A small-molecule ligand and the protein it binds are described below.
Small molecule (SMILES): Fc1cccc(C[C@H]2C[C@@H]2NCCc2ccnc(-n3ccnc3)n2)c1

Sequence of chain 1.A:
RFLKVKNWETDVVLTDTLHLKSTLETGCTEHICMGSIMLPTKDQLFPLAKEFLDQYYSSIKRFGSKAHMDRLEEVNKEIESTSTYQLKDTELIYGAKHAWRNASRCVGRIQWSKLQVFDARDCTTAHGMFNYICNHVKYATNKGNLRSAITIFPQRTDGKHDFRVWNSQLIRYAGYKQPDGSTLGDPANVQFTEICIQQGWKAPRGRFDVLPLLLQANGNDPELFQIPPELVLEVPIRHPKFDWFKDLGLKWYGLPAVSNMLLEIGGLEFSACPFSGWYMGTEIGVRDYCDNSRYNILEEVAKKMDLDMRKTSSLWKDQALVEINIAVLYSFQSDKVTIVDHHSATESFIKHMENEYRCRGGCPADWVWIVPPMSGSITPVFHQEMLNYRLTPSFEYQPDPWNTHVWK

Binding-site contacts:
Ligand atom C3' contacts residue MET40 of chain 1.A at 3.8 Å (hydrophobic).
Ligand atom N03 contacts residue GLU296 of chain 1.A at 4.2 Å.
Ligand atom C12 contacts residue GLU296 of chain 1.A at 3.9 Å.
Ligand atom C16 contacts residue VAL271 of chain 1.A at 3.6 Å (hydrophobic).
Ligand atom N01 contacts residue HEM1 of chain 1.C at 2.3 Å.
Ligand atom C3' contacts residue LEU41 of chain 1.A at 4.0 Å (hydrophobic).
Ligand atom N03 contacts residue VAL271 of chain 1.A at 3.5 Å.
Ligand atom C23 contacts residue HEM1 of chain 1.C at 3.5 Å.
Ligand atom F7' contacts residue LEU41 of chain 1.A at 3.1 Å.
Ligand atom C02 contacts residue HEM1 of chain 1.C at 3.1 Å.
Ligand atom C12 contacts residue VAL271 of chain 1.A at 3.1 Å (hydrophobic).
Ligand atom C21 contacts residue HEM1 of chain 1.C at 3.6 Å.
Ligand atom C04 contacts residue PRO269 of chain 1.A at 3.5 Å (hydrophobic).
Ligand atom C16 contacts residue HEM1 of chain 1.C at 4.2 Å.
Ligand atom C14 contacts residue VAL271 of chain 1.A at 3.9 Å (hydrophobic).
Ligand atom C15 contacts residue GLN182 of chain 1.A at 3.3 Å.
Ligand atom N11 contacts residue VAL271 of chain 1.A at 3.2 Å.
Ligand atom N19 contacts residue HEM1 of chain 1.C at 2.6 Å (h-bond).
Ligand atom C2' contacts residue MET40 of chain 1.A at 4.0 Å (hydrophobic).
Ligand atom N13 contacts residue ALA270 of chain 1.A at 3.8 Å.
Ligand atom F7' contacts residue MET40 of chain 1.A at 3.7 Å.
Ligand atom C05 contacts residue HEM1 of chain 1.C at 3.4 Å.
Ligand atom C22 contacts residue HEM1 of chain 1.C at 3.3 Å.
Ligand atom C18 contacts residue HEM1 of chain 1.C at 3.4 Å.
Ligand atom C18 contacts residue VAL271 of chain 1.A at 4.0 Å (hydrophobic).
Ligand atom C14 contacts residue PRO269 of chain 1.A at 3.9 Å (hydrophobic).
Ligand atom C4' contacts residue TRP10 of chain 1.B at 3.3 Å (hydrophobic).
Ligand atom N13 contacts residue PRO269 of chain 1.A at 3.4 Å.
Ligand atom C14 contacts residue ALA270 of chain 1.A at 3.9 Å (hydrophobic).
Ligand atom C14 contacts residue GLN182 of chain 1.A at 3.2 Å.
Ligand atom C5' contacts residue TRP10 of chain 1.B at 3.5 Å (hydrophobic).
Ligand atom C05 contacts residue GLY290 of chain 1.A at 4.0 Å.
Ligand atom C15 contacts residue VAL271 of chain 1.A at 4.0 Å (hydrophobic).
Ligand atom N11 contacts residue HEM1 of chain 1.C at 4.1 Å.
Ligand atom C02 contacts residue VAL271 of chain 1.A at 4.1 Å (hydrophobic).
Ligand atom C04 contacts residue VAL271 of chain 1.A at 4.0 Å (hydrophobic).
Ligand atom N11 contacts residue GLU296 of chain 1.A at 3.9 Å.
Ligand atom N13 contacts residue VAL271 of chain 1.A at 3.5 Å.
Ligand atom C05 contacts residue PHE288 of chain 1.A at 4.2 Å (hydrophobic).
Ligand atom C17 contacts residue HEM1 of chain 1.C at 3.1 Å.

Sequence of chain 1.B:
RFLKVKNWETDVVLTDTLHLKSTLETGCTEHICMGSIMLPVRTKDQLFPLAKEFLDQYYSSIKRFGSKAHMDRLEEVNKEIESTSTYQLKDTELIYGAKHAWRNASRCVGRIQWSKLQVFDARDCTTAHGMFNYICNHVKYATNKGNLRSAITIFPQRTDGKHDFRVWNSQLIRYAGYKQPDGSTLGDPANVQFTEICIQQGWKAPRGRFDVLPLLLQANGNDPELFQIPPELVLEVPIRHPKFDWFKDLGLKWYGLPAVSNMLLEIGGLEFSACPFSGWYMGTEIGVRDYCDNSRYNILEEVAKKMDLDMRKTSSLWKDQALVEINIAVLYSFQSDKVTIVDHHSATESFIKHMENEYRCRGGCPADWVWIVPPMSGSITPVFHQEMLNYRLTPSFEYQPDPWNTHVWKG